This protein binds this small molecule.
Small molecule (SMILES): CCCCCCCCC(Br)C(Br)CCCCCCCC(=O)O[C@@H](COC(=O)CCCCCCC[C@@H](Br)[C@@H](Br)CCCCCCCC)COP(=O)(O)OC1[C@H](O)[C@H](O)C(O)[C@H](O)[C@H]1O

Sequence of chain 1.A:
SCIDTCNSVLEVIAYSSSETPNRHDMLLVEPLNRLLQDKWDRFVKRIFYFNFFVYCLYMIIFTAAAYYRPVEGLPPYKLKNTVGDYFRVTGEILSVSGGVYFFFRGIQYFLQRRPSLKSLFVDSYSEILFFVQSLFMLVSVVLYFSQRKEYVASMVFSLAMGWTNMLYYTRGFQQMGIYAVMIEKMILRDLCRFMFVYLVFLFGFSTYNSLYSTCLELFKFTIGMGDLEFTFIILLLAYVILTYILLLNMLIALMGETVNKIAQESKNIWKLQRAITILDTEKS

Binding-site contacts:
Ligand atom C56 contacts residue ILE573 of chain 1.A at 3.5 Å (hydrophobic).
Ligand atom O49 contacts residue GLU570 of chain 1.A at 2.8 Å (salt-bridge).
Ligand atom C19 contacts residue TYR554 of chain 1.A at 3.2 Å (hydrophobic).
Ligand atom O28 contacts residue SER510 of chain 1.A at 3.1 Å.
Ligand atom O49 contacts residue GLN677 of chain 1.A at 3.0 Å (h-bond).
Ligand atom O37 contacts residue ASP509 of chain 1.A at 3.1 Å (salt-bridge).
Ligand atom O26 contacts residue TYR511 of chain 1.A at 3.5 Å.
Ligand atom O21 contacts residue SER512 of chain 1.A at 3.2 Å.
Ligand atom C18 contacts residue THR550 of chain 1.A at 3.3 Å.
Ligand atom C53 contacts residue TYR511 of chain 1.A at 3.3 Å (hydrophobic).
Ligand atom C48 contacts residue GLU570 of chain 1.A at 3.2 Å.
Ligand atom O43 contacts residue GLU570 of chain 1.A at 2.4 Å (salt-bridge).
Ligand atom O49 contacts residue ILE673 of chain 1.A at 3.4 Å.
Ligand atom C17 contacts residue LEU553 of chain 1.A at 3.7 Å (hydrophobic).
Ligand atom C18 contacts residue ASN551 of chain 1.A at 3.7 Å.
Ligand atom O30 contacts residue GLN677 of chain 1.A at 3.2 Å (h-bond).
Ligand atom O28 contacts residue SER512 of chain 1.A at 3.3 Å (h-bond).
Ligand atom O35 contacts residue HIS410 of chain 1.A at 3.1 Å.
Ligand atom O29 contacts residue ARG557 of chain 1.A at 3.1 Å (salt-bridge).
Ligand atom C25 contacts residue GLN677 of chain 1.A at 3.7 Å.
Ligand atom C05 contacts residue MET547 of chain 1.A at 3.7 Å (hydrophobic).
Ligand atom C51 contacts residue GLU570 of chain 1.A at 3.6 Å.
Ligand atom C04 contacts residue 3PH1 of chain 1.E at 3.7 Å.
Ligand atom C19 contacts residue LEU553 of chain 1.A at 3.7 Å (hydrophobic).
Ligand atom BR12 contacts residue LEU646 of chain 1.B at 3.7 Å.
Ligand atom O21 contacts residue PHE516 of chain 1.A at 3.7 Å.
Ligand atom C16 contacts residue LEU553 of chain 1.A at 3.6 Å (hydrophobic).
Ligand atom O35 contacts residue LEU676 of chain 1.A at 3.2 Å.
Ligand atom C42 contacts residue GLU570 of chain 1.A at 3.2 Å.
Ligand atom O37 contacts residue HIS410 of chain 1.A at 3.6 Å.
Ligand atom C07 contacts residue LEU515 of chain 1.A at 3.7 Å (hydrophobic).
Ligand atom C16 contacts residue THR550 of chain 1.A at 3.5 Å.
Ligand atom C23 contacts residue ARG557 of chain 1.A at 3.7 Å.
Ligand atom O22 contacts residue LEU515 of chain 1.A at 3.6 Å.
Ligand atom O43 contacts residue LYS571 of chain 1.A at 3.4 Å (salt-bridge).
Ligand atom O28 contacts residue TYR511 of chain 1.A at 2.8 Å (h-bond).
Ligand atom O29 contacts residue SER512 of chain 1.A at 3.1 Å (h-bond).
Ligand atom O52 contacts residue GLU570 of chain 1.A at 3.3 Å.
Ligand atom C42 contacts residue ASP509 of chain 1.A at 3.7 Å.
Ligand atom C13 contacts residue LEU515 of chain 1.A at 3.7 Å (hydrophobic).

Sequence of chain 1.B:
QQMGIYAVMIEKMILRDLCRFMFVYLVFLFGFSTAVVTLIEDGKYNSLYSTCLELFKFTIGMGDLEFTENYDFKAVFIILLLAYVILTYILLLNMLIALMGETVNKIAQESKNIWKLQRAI